A protein and the small-molecule ligand that binds it are described below.
Small molecule (SMILES): O=C(O)c1ccc(C(=O)NCCO)cc1

Binding-site contacts:
Ligand atom CA contacts residue PHE323 of chain 1.A at 4.2 Å (hydrophobic).
Ligand atom C2 contacts residue ALA108 of chain 1.A at 3.8 Å (hydrophobic).
Ligand atom C1 contacts residue PHE323 of chain 1.A at 3.7 Å (hydrophobic).
Ligand atom C5 contacts residue SER185 of chain 1.A at 2.7 Å.
Ligand atom N1B contacts residue ALA108 of chain 1.A at 3.3 Å (h-bond).
Ligand atom C4 contacts residue ALA108 of chain 1.A at 3.6 Å (hydrophobic).
Ligand atom C3 contacts residue ALA108 of chain 1.A at 3.3 Å (hydrophobic).
Ligand atom O9 contacts residue TYR65 of chain 1.A at 3.7 Å.
Ligand atom O2B contacts residue GLY106 of chain 1.A at 4.0 Å.
Ligand atom C1 contacts residue LEU282 of chain 1.A at 3.9 Å (hydrophobic).
Ligand atom CB contacts residue HIS415 of chain 1.A at 3.9 Å.
Ligand atom CB contacts residue ALA108 of chain 1.A at 2.9 Å (hydrophobic).
Ligand atom O1A contacts residue TYR320 of chain 1.A at 4.2 Å.
Ligand atom C2 contacts residue PHE323 of chain 1.A at 3.4 Å (hydrophobic).
Ligand atom CB contacts residue ALA186 of chain 1.A at 4.0 Å (hydrophobic).
Ligand atom C4 contacts residue HIS415 of chain 1.A at 3.9 Å.
Ligand atom N1B contacts residue GLY107 of chain 1.A at 3.2 Å (h-bond).
Ligand atom O2B contacts residue ALA186 of chain 1.A at 2.9 Å (h-bond).
Ligand atom C5 contacts residue HIS415 of chain 1.A at 4.0 Å.
Ligand atom C8 contacts residue TYR65 of chain 1.A at 4.2 Å (hydrophobic).
Ligand atom CA contacts residue LEU282 of chain 1.A at 3.8 Å (hydrophobic).
Ligand atom C7 contacts residue SER185 of chain 1.A at 3.8 Å.
Ligand atom C4 contacts residue SER185 of chain 1.A at 3.0 Å.
Ligand atom C7 contacts residue HIS415 of chain 1.A at 3.1 Å.
Ligand atom CB contacts residue SER185 of chain 1.A at 2.6 Å.
Ligand atom C8 contacts residue HIS415 of chain 1.A at 4.0 Å.
Ligand atom C8 contacts residue LEU73 of chain 1.A at 4.1 Å (hydrophobic).
Ligand atom N1B contacts residue SER185 of chain 1.A at 3.4 Å (h-bond).
Ligand atom O2A contacts residue LEU282 of chain 1.A at 3.9 Å.
Ligand atom CB contacts residue GLY107 of chain 1.A at 3.5 Å.
Ligand atom O2B contacts residue ALA108 of chain 1.A at 2.8 Å (h-bond).
Ligand atom C6 contacts residue SER185 of chain 1.A at 3.9 Å.
Ligand atom C2 contacts residue LEU282 of chain 1.A at 4.2 Å (hydrophobic).
Ligand atom O2B contacts residue GLY107 of chain 1.A at 3.0 Å (h-bond).
Ligand atom C8 contacts residue PHE323 of chain 1.A at 4.0 Å (hydrophobic).
Ligand atom N1B contacts residue HIS415 of chain 1.A at 3.9 Å.
Ligand atom C6 contacts residue LEU282 of chain 1.A at 4.0 Å (hydrophobic).
Ligand atom O2B contacts residue SER185 of chain 1.A at 2.5 Å (h-bond).
Ligand atom O2A contacts residue GLN263 of chain 1.A at 3.9 Å.
Ligand atom C3 contacts residue PHE323 of chain 1.A at 3.7 Å (hydrophobic).

Sequence of chain 1.A:
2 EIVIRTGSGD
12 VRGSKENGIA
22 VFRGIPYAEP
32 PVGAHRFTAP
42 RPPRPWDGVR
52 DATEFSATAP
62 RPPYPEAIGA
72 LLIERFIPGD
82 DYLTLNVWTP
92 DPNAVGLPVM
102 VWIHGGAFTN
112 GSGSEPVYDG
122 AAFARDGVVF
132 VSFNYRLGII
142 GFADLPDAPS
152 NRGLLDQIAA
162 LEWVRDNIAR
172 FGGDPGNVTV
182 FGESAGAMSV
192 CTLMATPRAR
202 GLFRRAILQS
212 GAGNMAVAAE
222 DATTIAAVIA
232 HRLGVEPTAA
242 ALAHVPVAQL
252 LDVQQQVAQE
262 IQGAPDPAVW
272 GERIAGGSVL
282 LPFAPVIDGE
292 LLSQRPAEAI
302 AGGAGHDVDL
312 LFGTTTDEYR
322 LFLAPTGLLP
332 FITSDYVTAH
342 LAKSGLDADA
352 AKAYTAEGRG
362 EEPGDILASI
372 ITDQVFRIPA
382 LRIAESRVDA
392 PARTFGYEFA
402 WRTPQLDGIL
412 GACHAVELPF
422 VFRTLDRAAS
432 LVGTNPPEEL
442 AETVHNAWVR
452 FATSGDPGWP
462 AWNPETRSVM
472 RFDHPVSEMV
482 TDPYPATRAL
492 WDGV